Sequence of chain 2.A:
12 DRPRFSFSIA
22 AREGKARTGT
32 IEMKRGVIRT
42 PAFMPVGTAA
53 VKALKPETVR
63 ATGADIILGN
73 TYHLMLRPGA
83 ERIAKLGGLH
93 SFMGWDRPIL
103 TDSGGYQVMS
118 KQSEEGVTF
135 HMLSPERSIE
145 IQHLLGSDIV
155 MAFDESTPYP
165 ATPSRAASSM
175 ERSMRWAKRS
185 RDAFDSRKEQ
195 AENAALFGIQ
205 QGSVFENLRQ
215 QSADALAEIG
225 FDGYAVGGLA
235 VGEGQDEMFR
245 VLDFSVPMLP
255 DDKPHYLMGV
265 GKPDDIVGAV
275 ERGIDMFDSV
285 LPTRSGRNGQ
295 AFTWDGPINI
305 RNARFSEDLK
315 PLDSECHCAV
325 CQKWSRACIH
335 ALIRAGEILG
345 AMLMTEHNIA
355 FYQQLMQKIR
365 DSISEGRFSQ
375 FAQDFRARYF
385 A

Binding-site contacts:
Ligand atom S contacts residue ASN303 of chain 2.A at 4.1 Å.
Ligand atom O1 contacts residue ASN303 of chain 2.A at 3.2 Å.
Ligand atom O contacts residue ASN303 of chain 2.A at 4.3 Å.
Ligand atom C3 contacts residue PRO301 of chain 2.A at 3.7 Å (hydrophobic).
Ligand atom O contacts residue PRO301 of chain 2.A at 3.4 Å.
Ligand atom S contacts residue ILE302 of chain 2.A at 4.2 Å.
Ligand atom O1 contacts residue GLN294 of chain 2.A at 3.0 Å (h-bond).
Ligand atom C contacts residue GLN294 of chain 2.A at 4.2 Å.
Ligand atom C3 contacts residue ASN303 of chain 2.A at 3.8 Å.
Ligand atom O contacts residue ILE302 of chain 2.A at 3.9 Å.
Ligand atom O contacts residue GLN294 of chain 2.A at 3.9 Å.
Ligand atom C3 contacts residue ILE302 of chain 2.A at 4.0 Å (hydrophobic).
Ligand atom C2 contacts residue PRO301 of chain 2.A at 3.8 Å (hydrophobic).
Ligand atom O1 contacts residue ILE302 of chain 2.A at 4.3 Å.
Ligand atom S contacts residue GLN294 of chain 2.A at 3.8 Å.

The protein below binds the small molecule below.
Small molecule (SMILES): O=S1(=O)CCCC1